Sequence of chain 1.B:
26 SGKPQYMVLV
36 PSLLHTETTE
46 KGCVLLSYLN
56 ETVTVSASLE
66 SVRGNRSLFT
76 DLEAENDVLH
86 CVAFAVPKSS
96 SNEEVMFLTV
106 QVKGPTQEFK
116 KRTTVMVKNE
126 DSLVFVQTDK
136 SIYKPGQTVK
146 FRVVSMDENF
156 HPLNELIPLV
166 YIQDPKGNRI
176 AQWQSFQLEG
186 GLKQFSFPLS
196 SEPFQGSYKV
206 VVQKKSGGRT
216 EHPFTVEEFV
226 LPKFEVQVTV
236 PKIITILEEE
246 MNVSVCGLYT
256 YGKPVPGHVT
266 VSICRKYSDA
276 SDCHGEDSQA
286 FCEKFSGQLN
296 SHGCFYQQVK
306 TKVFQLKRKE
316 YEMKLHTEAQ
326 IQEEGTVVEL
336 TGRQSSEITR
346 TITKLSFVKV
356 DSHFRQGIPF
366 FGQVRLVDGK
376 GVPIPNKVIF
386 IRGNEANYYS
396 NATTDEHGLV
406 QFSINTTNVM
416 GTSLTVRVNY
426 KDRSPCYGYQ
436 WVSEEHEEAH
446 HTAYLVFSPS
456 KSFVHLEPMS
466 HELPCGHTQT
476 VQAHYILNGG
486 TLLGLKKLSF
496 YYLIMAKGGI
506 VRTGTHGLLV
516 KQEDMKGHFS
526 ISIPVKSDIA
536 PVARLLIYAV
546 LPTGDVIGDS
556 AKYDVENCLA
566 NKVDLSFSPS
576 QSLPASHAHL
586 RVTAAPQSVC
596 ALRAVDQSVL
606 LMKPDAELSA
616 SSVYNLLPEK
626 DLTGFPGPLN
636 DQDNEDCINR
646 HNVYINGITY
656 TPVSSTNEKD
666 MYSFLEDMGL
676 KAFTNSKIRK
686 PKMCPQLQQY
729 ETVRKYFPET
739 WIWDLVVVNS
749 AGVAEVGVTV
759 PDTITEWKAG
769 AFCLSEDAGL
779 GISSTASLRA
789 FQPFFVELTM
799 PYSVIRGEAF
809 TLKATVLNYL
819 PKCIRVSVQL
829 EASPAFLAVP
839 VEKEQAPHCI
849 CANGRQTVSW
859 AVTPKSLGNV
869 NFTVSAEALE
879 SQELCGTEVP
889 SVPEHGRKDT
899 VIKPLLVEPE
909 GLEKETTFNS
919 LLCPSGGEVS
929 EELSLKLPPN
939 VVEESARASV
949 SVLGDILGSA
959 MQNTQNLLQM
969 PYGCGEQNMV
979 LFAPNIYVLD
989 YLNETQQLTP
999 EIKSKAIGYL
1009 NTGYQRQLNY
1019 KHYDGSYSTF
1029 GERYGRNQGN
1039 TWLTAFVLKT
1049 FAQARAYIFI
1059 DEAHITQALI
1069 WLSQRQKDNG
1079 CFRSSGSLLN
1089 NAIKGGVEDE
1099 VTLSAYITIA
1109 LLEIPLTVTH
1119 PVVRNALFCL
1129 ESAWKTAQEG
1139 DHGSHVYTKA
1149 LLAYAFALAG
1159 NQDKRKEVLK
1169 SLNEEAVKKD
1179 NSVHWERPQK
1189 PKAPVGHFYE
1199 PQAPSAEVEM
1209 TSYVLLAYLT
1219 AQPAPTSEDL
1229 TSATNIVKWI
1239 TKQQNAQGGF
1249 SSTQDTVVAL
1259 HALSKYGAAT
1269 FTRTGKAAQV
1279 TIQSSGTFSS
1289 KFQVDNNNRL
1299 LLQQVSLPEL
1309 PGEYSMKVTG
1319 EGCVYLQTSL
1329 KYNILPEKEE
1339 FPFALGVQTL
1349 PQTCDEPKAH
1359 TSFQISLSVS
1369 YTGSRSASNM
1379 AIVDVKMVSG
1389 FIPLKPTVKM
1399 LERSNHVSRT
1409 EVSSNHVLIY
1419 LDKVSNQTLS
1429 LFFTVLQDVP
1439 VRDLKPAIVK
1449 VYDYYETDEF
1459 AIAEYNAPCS

A protein and the small-molecule ligand that binds it are described below.
Small molecule (SMILES): CC(=O)N[C@@H]1[C@@H](O)[C@H](O)[C@@H](CO)O[C@H]1O

Binding-site contacts:
Ligand atom O5 contacts residue GLU992 of chain 1.B at 3.6 Å.
Ligand atom N2 contacts residue ASN991 of chain 1.B at 3.0 Å (h-bond).
Ligand atom C2 contacts residue ASN991 of chain 1.B at 2.5 Å.
Ligand atom C6 contacts residue GLY1265 of chain 1.B at 3.8 Å.
Ligand atom O6 contacts residue GLU992 of chain 1.B at 3.3 Å (salt-bridge).
Ligand atom O6 contacts residue ALA1266 of chain 1.B at 4.0 Å.
Ligand atom C5 contacts residue GLU992 of chain 1.B at 4.2 Å.
Ligand atom C5 contacts residue ASN991 of chain 1.B at 3.7 Å.
Ligand atom C6 contacts residue ALA1266 of chain 1.B at 4.3 Å (hydrophobic).
Ligand atom C6 contacts residue GLU992 of chain 1.B at 3.2 Å.
Ligand atom C1 contacts residue GLU992 of chain 1.B at 4.2 Å.
Ligand atom C3 contacts residue ASN991 of chain 1.B at 3.9 Å.
Ligand atom O6 contacts residue GLY1265 of chain 1.B at 2.8 Å (h-bond).
Ligand atom O5 contacts residue ASN991 of chain 1.B at 2.4 Å (h-bond).
Ligand atom C7 contacts residue ASN991 of chain 1.B at 4.3 Å.
Ligand atom C4 contacts residue ASN991 of chain 1.B at 4.2 Å.
Ligand atom C1 contacts residue ASN991 of chain 1.B at 1.4 Å.